Sequence of chain 1.A:
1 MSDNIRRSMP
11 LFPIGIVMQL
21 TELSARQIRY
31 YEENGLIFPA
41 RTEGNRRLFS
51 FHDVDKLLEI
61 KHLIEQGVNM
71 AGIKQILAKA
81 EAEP

A small-molecule ligand and the protein it binds are described below.
Small molecule (SMILES): Cc1cn([C@H]2C[C@H](O[P](=O)(O)OC[C@H]3O[C@@H](n4cnc5c(=O)nc(N)[nH]c54)C[C@@H]3O[P](=O)(O)OC[C@H]3O[C@@H](n4cnc5c(N)ncnc54)C[C@@H]3O[P](=O)(O)OC[C@H]3O[C@@H](n4ccc(N)nc4=O)C[C@@H]3O[P](=O)(O)OC[C@H]3O[C@@H](n4cnc5c(N)ncnc54)C[C@@H]3O)[C@@H](CO[P](=O)(O)O[C@H]3C[C@H](n4ccc(N)nc4=O)O[C@@H]3CO[P](=O)(O)O[C@H]3C[C@H](n4cc(C)c(=O)[nH]c4=O)O[C@@H]3CO[P](=O)(O)O[C@H]3C[C@H](n4cc(C)c(=O)[nH]c4=O)O[C@@H]3CO[P](=O)(O)O[C@H]3C[C@H](n4cnc5c(N)ncnc54)O[C@@H]3CO)O2)c(=O)[nH]c1=O

Binding-site contacts:
Ligand atom OP2 contacts residue ARG29 of chain 1.A at 2.5 Å (salt-bridge).
Ligand atom O2 contacts residue DG6 of chain 1.D at 2.7 Å (h-bond).
Ligand atom C2 contacts residue DA5 of chain 1.D at 3.4 Å.
Ligand atom O4 contacts residue DA5 of chain 1.D at 2.7 Å (h-bond).
Ligand atom O3' contacts residue ASN45 of chain 1.A at 3.2 Å (h-bond).
Ligand atom OP1 contacts residue ARG47 of chain 1.A at 3.0 Å (salt-bridge).
Ligand atom N6 contacts residue DA8 of chain 1.D at 3.4 Å (h-bond).
Ligand atom C2 contacts residue DG2 of chain 1.D at 3.5 Å.
Ligand atom N3 contacts residue DA5 of chain 1.D at 2.7 Å (h-bond).
Ligand atom N1 contacts residue DC4 of chain 1.D at 3.0 Å (h-bond).
Ligand atom OP1 contacts residue ASN45 of chain 1.A at 3.4 Å (h-bond).
Ligand atom OP1 contacts residue ARG41 of chain 1.A at 2.7 Å (salt-bridge).
Ligand atom N3 contacts residue DA8 of chain 1.D at 2.8 Å (h-bond).
Ligand atom N3 contacts residue DG2 of chain 1.D at 2.9 Å (h-bond).
Ligand atom OP2 contacts residue ARG47 of chain 1.A at 2.7 Å (salt-bridge).
Ligand atom C4 contacts residue DA5 of chain 1.D at 3.5 Å.
Ligand atom N6 contacts residue DG2 of chain 1.D at 3.4 Å (h-bond).
Ligand atom N1 contacts residue DT3 of chain 1.D at 2.6 Å (h-bond).
Ligand atom O4 contacts residue DT7 of chain 1.D at 2.9 Å (h-bond).
Ligand atom C6 contacts residue DC4 of chain 1.D at 3.4 Å.
Ligand atom N2 contacts residue DC4 of chain 1.D at 3.1 Å (h-bond).
Ligand atom O2 contacts residue DG2 of chain 1.D at 2.6 Å (h-bond).
Ligand atom N1 contacts residue DA5 of chain 1.D at 3.4 Å (h-bond).
Ligand atom N4 contacts residue DA5 of chain 1.D at 3.2 Å (h-bond).
Ligand atom N6 contacts residue DT3 of chain 1.D at 2.9 Å (h-bond).
Ligand atom O4' contacts residue ARG46 of chain 1.A at 3.4 Å (salt-bridge).
Ligand atom O5' contacts residue ARG29 of chain 1.A at 3.5 Å (salt-bridge).
Ligand atom C2 contacts residue DG6 of chain 1.D at 3.4 Å.
Ligand atom OP1 contacts residue GLY15 of chain 1.A at 2.8 Å (h-bond).
Ligand atom O2 contacts residue ARG46 of chain 1.A at 2.5 Å (salt-bridge).
Ligand atom N6 contacts residue ARG26 of chain 1.A at 3.4 Å (salt-bridge).
Ligand atom N2 contacts residue DA5 of chain 1.D at 3.4 Å (h-bond).
Ligand atom C2 contacts residue DT3 of chain 1.D at 3.2 Å.
Ligand atom C7 contacts residue ARG29 of chain 1.A at 3.3 Å.
Ligand atom O6 contacts residue DC4 of chain 1.D at 2.9 Å (h-bond).
Ligand atom C4 contacts residue DA8 of chain 1.D at 3.4 Å.
Ligand atom N4 contacts residue DG6 of chain 1.D at 2.9 Å (h-bond).
Ligand atom N4 contacts residue DG2 of chain 1.D at 3.0 Å (h-bond).
Ligand atom O4 contacts residue DA8 of chain 1.D at 2.9 Å (h-bond).
Ligand atom N3 contacts residue DG6 of chain 1.D at 2.8 Å (h-bond).